Binding-site contacts:
Ligand atom C1 contacts residue ASN12 of chain 3.H at 2.2 Å.
Ligand atom O5 contacts residue ASN12 of chain 3.H at 2.7 Å (h-bond).
Ligand atom C7 contacts residue ASN12 of chain 3.H at 3.9 Å.
Ligand atom C2 contacts residue ASN12 of chain 3.H at 3.2 Å.
Ligand atom C5 contacts residue ASN12 of chain 3.H at 4.1 Å.
Ligand atom N2 contacts residue ASN12 of chain 3.H at 3.8 Å.
Ligand atom O7 contacts residue ASN12 of chain 3.H at 3.7 Å.

Sequence of chain 3.H:
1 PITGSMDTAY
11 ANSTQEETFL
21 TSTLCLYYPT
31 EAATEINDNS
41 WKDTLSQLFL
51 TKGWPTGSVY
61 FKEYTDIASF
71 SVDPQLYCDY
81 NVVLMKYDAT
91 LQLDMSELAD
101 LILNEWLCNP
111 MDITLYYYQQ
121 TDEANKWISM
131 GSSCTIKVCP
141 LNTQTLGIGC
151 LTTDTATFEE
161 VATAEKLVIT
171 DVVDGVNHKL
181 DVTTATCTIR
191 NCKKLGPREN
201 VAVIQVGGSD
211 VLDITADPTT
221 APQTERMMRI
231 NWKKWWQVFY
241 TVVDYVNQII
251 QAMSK

A small-molecule ligand and the protein it binds are described below.
Small molecule (SMILES): CC(=O)N[C@H]1[C@H](O[C@H]2[C@H](O)[C@@H](NC(C)=O)CO[C@@H]2CO)O[C@H](CO)[C@@H](O)[C@@H]1O